Sequence of chain 1.B:
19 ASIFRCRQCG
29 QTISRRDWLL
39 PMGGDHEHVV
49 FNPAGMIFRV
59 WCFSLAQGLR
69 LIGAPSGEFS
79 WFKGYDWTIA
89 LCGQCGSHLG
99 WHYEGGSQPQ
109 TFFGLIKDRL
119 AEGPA

A small-molecule ligand and the protein it binds are described below.
Small molecule (SMILES): O=C1CC[C@H](N2Cc3c(OCc4ccc(CN5CCOCC5)cc4)cccc3C2=O)C(=O)N1

Binding-site contacts:
Ligand atom O3 contacts residue SER78 of chain 1.B at 3.5 Å.
Ligand atom O2 contacts residue ASN50 of chain 1.B at 3.5 Å.
Ligand atom C11 contacts residue TRP79 of chain 1.B at 3.6 Å (hydrophobic).
Ligand atom O1 contacts residue TRP99 of chain 1.B at 3.9 Å.
Ligand atom O1 contacts residue ASN50 of chain 1.B at 2.8 Å (h-bond).
Ligand atom C18 contacts residue SER74 of chain 1.B at 3.5 Å.
Ligand atom C3 contacts residue PRO51 of chain 1.B at 3.8 Å (hydrophobic).
Ligand atom C12 contacts residue PHE77 of chain 1.B at 3.8 Å (hydrophobic).
Ligand atom N1 contacts residue ASN50 of chain 1.B at 3.9 Å.
Ligand atom C7 contacts residue TRP85 of chain 1.B at 3.6 Å (hydrophobic).
Ligand atom C21 contacts residue SER74 of chain 1.B at 3.7 Å.
Ligand atom C11 contacts residue TRP99 of chain 1.B at 3.6 Å (hydrophobic).
Ligand atom C20 contacts residue GLU76 of chain 1.B at 3.3 Å.
Ligand atom O2 contacts residue PHE77 of chain 1.B at 3.5 Å (h-bond).
Ligand atom C19 contacts residue GLU76 of chain 1.B at 3.0 Å.
Ligand atom C13 contacts residue TRP79 of chain 1.B at 3.3 Å (hydrophobic).
Ligand atom N2 contacts residue PHE77 of chain 1.B at 2.9 Å (h-bond).
Ligand atom C12 contacts residue TYR101 of chain 1.B at 3.4 Å (hydrophobic).
Ligand atom O3 contacts residue PHE77 of chain 1.B at 3.8 Å.
Ligand atom C8 contacts residue ASN50 of chain 1.B at 3.4 Å.
Ligand atom C4 contacts residue ASN50 of chain 1.B at 3.3 Å.
Ligand atom C10 contacts residue TRP99 of chain 1.B at 3.4 Å (hydrophobic).
Ligand atom O3 contacts residue TRP79 of chain 1.B at 2.9 Å (h-bond).
Ligand atom C21 contacts residue GLU76 of chain 1.B at 3.1 Å.
Ligand atom C13 contacts residue PHE77 of chain 1.B at 3.6 Å (hydrophobic).
Ligand atom C5 contacts residue ASN50 of chain 1.B at 3.6 Å.
Ligand atom C11 contacts residue TRP85 of chain 1.B at 3.7 Å (hydrophobic).
Ligand atom O3 contacts residue TYR101 of chain 1.B at 2.7 Å (h-bond).
Ligand atom O4 contacts residue PRO51 of chain 1.B at 3.9 Å.
Ligand atom C12 contacts residue TRP79 of chain 1.B at 3.3 Å (hydrophobic).
Ligand atom C11 contacts residue TYR101 of chain 1.B at 3.5 Å (hydrophobic).
Ligand atom C16 contacts residue TRP85 of chain 1.B at 3.9 Å (hydrophobic).
Ligand atom O2 contacts residue TRP79 of chain 1.B at 3.4 Å.
Ligand atom C9 contacts residue TRP79 of chain 1.B at 3.6 Å (hydrophobic).
Ligand atom C10 contacts residue TRP85 of chain 1.B at 3.5 Å (hydrophobic).
Ligand atom N2 contacts residue TRP79 of chain 1.B at 3.2 Å.
Ligand atom C6 contacts residue PRO51 of chain 1.B at 3.8 Å (hydrophobic).
Ligand atom O2 contacts residue PRO51 of chain 1.B at 3.4 Å.
Ligand atom C12 contacts residue TRP85 of chain 1.B at 3.9 Å (hydrophobic).
Ligand atom O4 contacts residue PHE77 of chain 1.B at 3.7 Å.